Binding-site contacts:
Ligand atom O contacts residue LEU176 of chain 1.A at 3.7 Å.
Ligand atom N contacts residue LEU176 of chain 1.A at 3.1 Å.
Ligand atom O contacts residue SER45 of chain 1.A at 3.3 Å (h-bond).
Ligand atom CA contacts residue LYS124 of chain 1.A at 2.6 Å.
Ligand atom CG2 contacts residue ASN228 of chain 1.A at 3.4 Å.
Ligand atom CB contacts residue LYS124 of chain 1.A at 2.2 Å.
Ligand atom CG2 contacts residue ASN42 of chain 1.A at 3.5 Å.
Ligand atom N contacts residue LYS124 of chain 1.A at 3.6 Å.
Ligand atom C contacts residue ASN228 of chain 1.A at 3.3 Å.
Ligand atom CG2 contacts residue PRO169 of chain 1.A at 3.6 Å (hydrophobic).
Ligand atom O contacts residue LYS124 of chain 1.A at 3.3 Å (salt-bridge).
Ligand atom CB contacts residue ASN42 of chain 1.A at 3.5 Å.
Ligand atom O contacts residue ASN42 of chain 1.A at 3.5 Å (h-bond).
Ligand atom OG contacts residue VAL46 of chain 1.A at 3.0 Å.
Ligand atom O contacts residue ASN38 of chain 1.A at 3.1 Å.
Ligand atom CB contacts residue ASN228 of chain 1.A at 3.3 Å.
Ligand atom CG2 contacts residue LEU231 of chain 1.A at 3.3 Å (hydrophobic).
Ligand atom CB contacts residue GLU184 of chain 1.A at 3.1 Å.
Ligand atom CA contacts residue ASN228 of chain 1.A at 3.1 Å.
Ligand atom CA contacts residue PHE121 of chain 1.A at 3.6 Å (hydrophobic).
Ligand atom CD contacts residue GLU184 of chain 1.A at 2.7 Å.
Ligand atom CA contacts residue LEU176 of chain 1.A at 3.5 Å (hydrophobic).
Ligand atom OG contacts residue PHE121 of chain 1.A at 3.4 Å.
Ligand atom OG1 contacts residue ASN38 of chain 1.A at 3.4 Å (h-bond).
Ligand atom CB contacts residue NAG1 of chain 1.G at 2.1 Å.
Ligand atom C contacts residue LEU176 of chain 1.A at 3.5 Å (hydrophobic).
Ligand atom N contacts residue GLU184 of chain 1.A at 3.3 Å (salt-bridge).
Ligand atom OG contacts residue NAG1 of chain 1.G at 1.2 Å.
Ligand atom CB contacts residue PHE121 of chain 1.A at 2.8 Å (hydrophobic).
Ligand atom CA contacts residue NAG1 of chain 1.G at 3.4 Å.
Ligand atom CB contacts residue NAG1 of chain 1.G at 3.1 Å.
Ligand atom N contacts residue NAG1 of chain 1.G at 3.5 Å.
Ligand atom CG2 contacts residue LEU224 of chain 1.A at 3.1 Å (hydrophobic).
Ligand atom CG contacts residue GLU184 of chain 1.A at 2.5 Å.
Ligand atom N contacts residue ASN228 of chain 1.A at 2.7 Å (h-bond).
Ligand atom OG contacts residue ASN42 of chain 1.A at 3.3 Å (h-bond).
Ligand atom CB contacts residue VAL180 of chain 1.A at 3.7 Å (hydrophobic).
Ligand atom CG contacts residue TRP232 of chain 1.A at 3.4 Å (hydrophobic).
Ligand atom CB contacts residue LEU224 of chain 1.A at 3.4 Å (hydrophobic).
Ligand atom O contacts residue ASN228 of chain 1.A at 3.0 Å (h-bond).

This protein binds this small molecule.
Small molecule (SMILES): CC(C)[C@H](NC(=O)[C@@H]1CCCN1C(=O)[C@@H]1CCCN1C(=O)[C@@H](N)[C@@H](C)O)C(=O)N[C@@H](CO)C(=O)N[C@@H](CCC(N)=O)C(=O)N[C@@H](C)C(=O)N[C@@H](CO)C(=O)N[C@@H](CO)C(=O)N[C@H](C(=O)N[C@H](C=O)[C@@H](C)O)[C@@H](C)O

Sequence of chain 1.A:
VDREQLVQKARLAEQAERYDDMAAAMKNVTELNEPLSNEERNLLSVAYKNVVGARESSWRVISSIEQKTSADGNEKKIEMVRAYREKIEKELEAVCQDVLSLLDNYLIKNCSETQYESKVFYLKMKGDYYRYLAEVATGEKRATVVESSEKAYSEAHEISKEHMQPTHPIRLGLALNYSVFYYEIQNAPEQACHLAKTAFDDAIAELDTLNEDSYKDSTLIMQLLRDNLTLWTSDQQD